The protein below binds the small molecule below.
Small molecule (SMILES): CCC[C@@H](C)[C@H](N)C(=O)O

Sequence of chain 1.B:
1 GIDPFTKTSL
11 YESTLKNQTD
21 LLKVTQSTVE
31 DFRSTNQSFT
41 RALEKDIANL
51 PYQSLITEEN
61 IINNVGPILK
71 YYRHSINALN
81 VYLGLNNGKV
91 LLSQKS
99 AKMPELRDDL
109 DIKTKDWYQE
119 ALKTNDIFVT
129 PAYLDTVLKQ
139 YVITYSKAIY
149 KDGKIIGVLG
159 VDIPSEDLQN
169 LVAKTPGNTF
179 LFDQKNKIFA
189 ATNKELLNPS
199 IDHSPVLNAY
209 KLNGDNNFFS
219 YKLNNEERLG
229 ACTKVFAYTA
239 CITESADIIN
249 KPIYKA

Binding-site contacts:
Ligand atom CAB contacts residue ASN80 of chain 1.B at 3.9 Å.
Ligand atom N contacts residue ASP160 of chain 1.B at 2.8 Å (salt-bridge).
Ligand atom CAB contacts residue LEU108 of chain 1.B at 4.2 Å (hydrophobic).
Ligand atom CG1 contacts residue TRP115 of chain 1.B at 3.7 Å (hydrophobic).
Ligand atom C contacts residue LYS113 of chain 1.B at 3.7 Å.
Ligand atom C contacts residue THR134 of chain 1.B at 3.5 Å.
Ligand atom N contacts residue ASP133 of chain 1.B at 2.6 Å (salt-bridge).
Ligand atom OXT contacts residue THR134 of chain 1.B at 2.7 Å (h-bond).
Ligand atom CAA contacts residue VAL135 of chain 1.B at 3.2 Å (hydrophobic).
Ligand atom O contacts residue THR134 of chain 1.B at 3.6 Å.
Ligand atom CB contacts residue ASP133 of chain 1.B at 3.8 Å.
Ligand atom CAB contacts residue LEU92 of chain 1.B at 3.8 Å (hydrophobic).
Ligand atom C contacts residue TRP115 of chain 1.B at 3.7 Å (hydrophobic).
Ligand atom OXT contacts residue TYR131 of chain 1.B at 3.5 Å.
Ligand atom N contacts residue TYR131 of chain 1.B at 2.8 Å (h-bond).
Ligand atom CA contacts residue TRP115 of chain 1.B at 3.7 Å (hydrophobic).
Ligand atom CA contacts residue TYR82 of chain 1.B at 3.4 Å (hydrophobic).
Ligand atom CB contacts residue TYR82 of chain 1.B at 3.6 Å (hydrophobic).
Ligand atom CAA contacts residue ASN80 of chain 1.B at 4.0 Å.
Ligand atom N contacts residue TYR82 of chain 1.B at 3.7 Å.
Ligand atom OXT contacts residue ASP133 of chain 1.B at 3.4 Å (salt-bridge).
Ligand atom O contacts residue LYS113 of chain 1.B at 2.9 Å (salt-bridge).
Ligand atom CB contacts residue ASP160 of chain 1.B at 3.8 Å.
Ligand atom O contacts residue TYR131 of chain 1.B at 4.1 Å.
Ligand atom CA contacts residue TYR131 of chain 1.B at 3.2 Å (hydrophobic).
Ligand atom O contacts residue TRP115 of chain 1.B at 3.0 Å (h-bond).
Ligand atom CA contacts residue ASP160 of chain 1.B at 3.8 Å.
Ligand atom CG2 contacts residue ASN80 of chain 1.B at 4.3 Å.
Ligand atom OXT contacts residue LYS113 of chain 1.B at 3.8 Å.
Ligand atom CAA contacts residue LEU92 of chain 1.B at 3.7 Å (hydrophobic).
Ligand atom CA contacts residue ASP133 of chain 1.B at 3.6 Å.
Ligand atom CAA contacts residue ASP133 of chain 1.B at 3.9 Å.
Ligand atom CAA contacts residue GLN94 of chain 1.B at 3.7 Å.
Ligand atom CAB contacts residue ASP133 of chain 1.B at 3.9 Å.
Ligand atom C contacts residue TYR131 of chain 1.B at 3.5 Å (hydrophobic).
Ligand atom CG2 contacts residue ASP133 of chain 1.B at 3.1 Å.
Ligand atom CG1 contacts residue LEU108 of chain 1.B at 4.1 Å (hydrophobic).
Ligand atom C contacts residue ASP133 of chain 1.B at 4.0 Å.
Ligand atom CG2 contacts residue ASP160 of chain 1.B at 4.2 Å.
Ligand atom CG1 contacts residue TYR82 of chain 1.B at 3.6 Å (hydrophobic).